A small-molecule ligand and the protein it binds are described below.
Small molecule (SMILES): CC(=O)N[C@H]1[C@H]([C@H](O)[C@H](O)CO)O[C@@](OC[C@H]2O[C@@H](O)[C@H](O)[C@@H](O)[C@H]2O)(C(=O)O)C[C@@H]1O

Binding-site contacts:
Ligand atom C1 contacts residue GLN226 of chain 1.A at 3.8 Å.
Ligand atom C9 contacts residue TRP153 of chain 1.A at 4.0 Å (hydrophobic).
Ligand atom C7 contacts residue TRP153 of chain 1.A at 3.9 Å (hydrophobic).
Ligand atom C11 contacts residue THR155 of chain 1.A at 3.5 Å.
Ligand atom O9 contacts residue TYR98 of chain 1.A at 3.2 Å (h-bond).
Ligand atom O10 contacts residue THR155 of chain 1.A at 4.0 Å.
Ligand atom C10 contacts residue GLY135 of chain 1.A at 4.3 Å.
Ligand atom O1A contacts residue SER137 of chain 1.A at 3.1 Å (h-bond).
Ligand atom C11 contacts residue GLY135 of chain 1.A at 4.2 Å.
Ligand atom O9 contacts residue GLN226 of chain 1.A at 4.2 Å.
Ligand atom C9 contacts residue HIS183 of chain 1.A at 3.6 Å.
Ligand atom C8 contacts residue TYR98 of chain 1.A at 4.3 Å (hydrophobic).
Ligand atom N5 contacts residue GLY135 of chain 1.A at 3.2 Å (h-bond).
Ligand atom O9 contacts residue HIS183 of chain 1.A at 3.2 Å (h-bond).
Ligand atom O8 contacts residue TRP153 of chain 1.A at 3.0 Å.
Ligand atom C1 contacts residue SER137 of chain 1.A at 4.2 Å.
Ligand atom C7 contacts residue LEU194 of chain 1.A at 4.1 Å (hydrophobic).
Ligand atom C5 contacts residue GLY135 of chain 1.A at 3.8 Å.
Ligand atom O9 contacts residue GLU190 of chain 1.A at 2.8 Å (salt-bridge).
Ligand atom O7 contacts residue LEU194 of chain 1.A at 3.5 Å.
Ligand atom C8 contacts residue GLN226 of chain 1.A at 3.9 Å.
Ligand atom C11 contacts residue TRP153 of chain 1.A at 4.0 Å (hydrophobic).
Ligand atom C6 contacts residue GLY135 of chain 1.A at 4.1 Å.
Ligand atom O1B contacts residue SER136 of chain 1.A at 3.3 Å (h-bond).
Ligand atom O10 contacts residue LEU194 of chain 1.A at 3.8 Å.
Ligand atom C9 contacts residue GLU190 of chain 1.A at 3.2 Å.
Ligand atom O8 contacts residue TYR98 of chain 1.A at 3.3 Å (h-bond).
Ligand atom C1 contacts residue SER136 of chain 1.A at 3.9 Å.
Ligand atom O4 contacts residue GLY135 of chain 1.A at 4.0 Å.
Ligand atom C4 contacts residue GLY135 of chain 1.A at 3.4 Å.
Ligand atom C10 contacts residue THR155 of chain 1.A at 4.2 Å.
Ligand atom C11 contacts residue GLY134 of chain 1.A at 3.9 Å.
Ligand atom O1B contacts residue GLN226 of chain 1.A at 2.9 Å (h-bond).
Ligand atom O8 contacts residue GLN226 of chain 1.A at 3.4 Å (h-bond).
Ligand atom O1A contacts residue GLN226 of chain 1.A at 3.9 Å.
Ligand atom C9 contacts residue TYR98 of chain 1.A at 4.1 Å (hydrophobic).
Ligand atom C9 contacts residue LEU194 of chain 1.A at 3.9 Å (hydrophobic).
Ligand atom C8 contacts residue TRP153 of chain 1.A at 3.8 Å (hydrophobic).
Ligand atom C6 contacts residue GLN226 of chain 1.A at 4.2 Å.
Ligand atom O1A contacts residue SER136 of chain 1.A at 3.6 Å.

Sequence of chain 1.A:
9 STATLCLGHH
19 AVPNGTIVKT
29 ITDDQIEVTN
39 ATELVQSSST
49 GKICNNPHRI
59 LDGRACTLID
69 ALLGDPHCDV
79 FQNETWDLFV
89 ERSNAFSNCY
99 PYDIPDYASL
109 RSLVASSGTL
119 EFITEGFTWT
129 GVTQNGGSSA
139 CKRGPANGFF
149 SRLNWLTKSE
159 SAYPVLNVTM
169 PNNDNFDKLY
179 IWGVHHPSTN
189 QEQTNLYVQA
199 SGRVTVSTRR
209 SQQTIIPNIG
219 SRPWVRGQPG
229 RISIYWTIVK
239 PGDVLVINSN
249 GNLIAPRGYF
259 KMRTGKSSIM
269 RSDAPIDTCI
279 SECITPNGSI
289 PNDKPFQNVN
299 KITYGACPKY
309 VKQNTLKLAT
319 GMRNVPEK